Binding-site contacts:
Ligand atom O1A contacts residue SER17 of chain 3.A at 3.4 Å (h-bond).
Ligand atom O1B contacts residue LYS16 of chain 3.A at 2.8 Å (salt-bridge).
Ligand atom C6 contacts residue LYS117 of chain 3.A at 3.5 Å.
Ligand atom O1B contacts residue VAL14 of chain 3.A at 3.3 Å (h-bond).
Ligand atom PG contacts residue MG1 of chain 3.D at 3.2 Å.
Ligand atom N2 contacts residue ASP119 of chain 3.A at 2.8 Å (salt-bridge).
Ligand atom PB contacts residue LYS16 of chain 3.A at 3.5 Å.
Ligand atom PB contacts residue MG1 of chain 3.D at 3.3 Å.
Ligand atom O2B contacts residue SER17 of chain 3.A at 3.0 Å (h-bond).
Ligand atom O3A contacts residue GLY15 of chain 3.A at 3.1 Å (h-bond).
Ligand atom O6 contacts residue ASP119 of chain 3.A at 3.4 Å (salt-bridge).
Ligand atom O6 contacts residue LYS117 of chain 3.A at 3.4 Å.
Ligand atom O2G contacts residue MG1 of chain 3.D at 2.1 Å.
Ligand atom O1A contacts residue GLY15 of chain 3.A at 3.3 Å.
Ligand atom O4' contacts residue LYS117 of chain 3.A at 3.4 Å (salt-bridge).
Ligand atom O2' contacts residue PHE28 of chain 3.A at 3.3 Å.
Ligand atom O3G contacts residue GLY60 of chain 3.A at 2.8 Å (h-bond).
Ligand atom O6 contacts residue ALA146 of chain 3.A at 2.9 Å (h-bond).
Ligand atom O1G contacts residue GLN61 of chain 3.A at 3.1 Å (h-bond).
Ligand atom C2' contacts residue VAL29 of chain 3.A at 3.5 Å (hydrophobic).
Ligand atom O1B contacts residue GLY13 of chain 3.A at 3.4 Å (h-bond).
Ligand atom O6 contacts residue ASN116 of chain 3.A at 3.3 Å (h-bond).
Ligand atom C6 contacts residue ASP119 of chain 3.A at 3.5 Å.
Ligand atom O3' contacts residue ASP30 of chain 3.A at 3.0 Å (salt-bridge).
Ligand atom N7 contacts residue ASN116 of chain 3.A at 3.1 Å (h-bond).
Ligand atom O2B contacts residue MG1 of chain 3.D at 2.1 Å.
Ligand atom N1 contacts residue ASP119 of chain 3.A at 2.8 Å (salt-bridge).
Ligand atom C8 contacts residue ALA18 of chain 3.A at 3.5 Å (hydrophobic).
Ligand atom O2' contacts residue VAL29 of chain 3.A at 2.7 Å (h-bond).
Ligand atom O3G contacts residue LYS16 of chain 3.A at 2.6 Å (salt-bridge).
Ligand atom O3G contacts residue GLY12 of chain 3.A at 3.4 Å.
Ligand atom O2' contacts residue ASP30 of chain 3.A at 3.4 Å (salt-bridge).
Ligand atom N3B contacts residue MG1 of chain 3.D at 3.4 Å.
Ligand atom O2G contacts residue THR35 of chain 3.A at 2.8 Å (h-bond).
Ligand atom O2B contacts residue LYS16 of chain 3.A at 3.5 Å (salt-bridge).
Ligand atom O6 contacts residue SER145 of chain 3.A at 3.5 Å.
Ligand atom O1B contacts residue GLY15 of chain 3.A at 3.0 Å (h-bond).
Ligand atom N3B contacts residue GLY13 of chain 3.A at 3.0 Å (h-bond).
Ligand atom O1G contacts residue PRO34 of chain 3.A at 3.5 Å.
Ligand atom O1A contacts residue ALA18 of chain 3.A at 2.9 Å (h-bond).

Sequence of chain 3.A:
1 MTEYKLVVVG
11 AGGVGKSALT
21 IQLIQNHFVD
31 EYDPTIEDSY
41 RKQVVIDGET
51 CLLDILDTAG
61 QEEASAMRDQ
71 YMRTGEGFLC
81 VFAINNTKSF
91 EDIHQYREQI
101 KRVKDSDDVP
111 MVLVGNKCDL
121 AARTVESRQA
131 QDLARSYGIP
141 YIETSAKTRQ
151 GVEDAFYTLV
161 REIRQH

This protein binds this small molecule.
Small molecule (SMILES): Nc1nc2c(ncn2[C@@H]2O[C@H](CO[P](=O)(O)O[P](=O)(O)NP(=O)(O)O)[C@@H](O)[C@H]2O)c(=O)[nH]1